Binding-site contacts:
Ligand atom C6 contacts residue MET49 of chain 1.A at 4.2 Å (hydrophobic).
Ligand atom C1 contacts residue MET49 of chain 1.A at 4.2 Å (hydrophobic).
Ligand atom C12 contacts residue GLN189 of chain 1.A at 3.8 Å.
Ligand atom C3 contacts residue THR45 of chain 1.A at 3.9 Å.
Ligand atom C3 contacts residue CYS44 of chain 1.A at 3.5 Å (hydrophobic).
Ligand atom O1 contacts residue HIS164 of chain 1.A at 3.5 Å (h-bond).
Ligand atom C2 contacts residue MET49 of chain 1.A at 4.2 Å (hydrophobic).
Ligand atom C2 contacts residue HIS41 of chain 1.A at 3.6 Å.
Ligand atom C14 contacts residue MET165 of chain 1.A at 3.7 Å (hydrophobic).
Ligand atom C15 contacts residue CYS145 of chain 1.A at 3.5 Å (hydrophobic).
Ligand atom C3 contacts residue SER46 of chain 1.A at 4.0 Å.
Ligand atom C14 contacts residue MET49 of chain 1.A at 3.7 Å (hydrophobic).
Ligand atom C4 contacts residue THR45 of chain 1.A at 4.2 Å.
Ligand atom S1 contacts residue GLY143 of chain 1.A at 3.9 Å.
Ligand atom C11 contacts residue MET49 of chain 1.A at 3.9 Å (hydrophobic).
Ligand atom C4 contacts residue SER46 of chain 1.A at 3.5 Å.
Ligand atom C16 contacts residue CYS145 of chain 1.A at 3.2 Å (hydrophobic).
Ligand atom C8 contacts residue GLN189 of chain 1.A at 3.8 Å.
Ligand atom C15 contacts residue HIS164 of chain 1.A at 4.1 Å.
Ligand atom C12 contacts residue ARG188 of chain 1.A at 4.0 Å.
Ligand atom O1 contacts residue CYS145 of chain 1.A at 3.2 Å (h-bond).
Ligand atom C2 contacts residue THR25 of chain 1.A at 3.9 Å.
Ligand atom C8 contacts residue MET49 of chain 1.A at 4.2 Å (hydrophobic).
Ligand atom C11 contacts residue GLN189 of chain 1.A at 3.5 Å.
Ligand atom C16 contacts residue HIS41 of chain 1.A at 4.0 Å.
Ligand atom C2 contacts residue CYS44 of chain 1.A at 3.7 Å (hydrophobic).
Ligand atom C15 contacts residue HIS41 of chain 1.A at 4.1 Å.
Ligand atom S1 contacts residue CYS145 of chain 1.A at 2.0 Å (h-bond).
Ligand atom O1 contacts residue MET165 of chain 1.A at 4.1 Å.
Ligand atom C4 contacts residue MET49 of chain 1.A at 4.0 Å (hydrophobic).
Ligand atom C14 contacts residue HIS41 of chain 1.A at 4.1 Å.
Ligand atom C1 contacts residue HIS41 of chain 1.A at 3.3 Å.
Ligand atom C5 contacts residue MET49 of chain 1.A at 4.0 Å (hydrophobic).
Ligand atom C12 contacts residue MET49 of chain 1.A at 3.6 Å (hydrophobic).
Ligand atom C13 contacts residue MET165 of chain 1.A at 3.4 Å (hydrophobic).
Ligand atom C9 contacts residue MET49 of chain 1.A at 4.0 Å (hydrophobic).
Ligand atom C3 contacts residue MET49 of chain 1.A at 4.0 Å (hydrophobic).
Ligand atom C13 contacts residue MET49 of chain 1.A at 3.5 Å (hydrophobic).
Ligand atom C14 contacts residue HIS164 of chain 1.A at 3.7 Å.
Ligand atom C10 contacts residue MET49 of chain 1.A at 4.0 Å (hydrophobic).

A protein and the small-molecule ligand that binds it are described below.
Small molecule (SMILES): O=C(CS)N1c2ccccc2CCc2ccccc21

Sequence of chain 1.A:
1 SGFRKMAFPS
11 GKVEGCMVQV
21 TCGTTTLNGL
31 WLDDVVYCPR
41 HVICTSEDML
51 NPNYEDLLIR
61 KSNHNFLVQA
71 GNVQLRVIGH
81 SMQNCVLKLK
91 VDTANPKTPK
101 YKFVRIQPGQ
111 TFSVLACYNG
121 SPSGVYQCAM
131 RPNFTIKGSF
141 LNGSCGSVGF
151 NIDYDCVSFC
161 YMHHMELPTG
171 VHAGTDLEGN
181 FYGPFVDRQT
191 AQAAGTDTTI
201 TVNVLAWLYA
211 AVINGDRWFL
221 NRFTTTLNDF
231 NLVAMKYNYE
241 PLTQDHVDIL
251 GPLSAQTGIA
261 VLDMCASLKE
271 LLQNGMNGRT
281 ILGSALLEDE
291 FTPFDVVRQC